Sequence of chain 1.A:
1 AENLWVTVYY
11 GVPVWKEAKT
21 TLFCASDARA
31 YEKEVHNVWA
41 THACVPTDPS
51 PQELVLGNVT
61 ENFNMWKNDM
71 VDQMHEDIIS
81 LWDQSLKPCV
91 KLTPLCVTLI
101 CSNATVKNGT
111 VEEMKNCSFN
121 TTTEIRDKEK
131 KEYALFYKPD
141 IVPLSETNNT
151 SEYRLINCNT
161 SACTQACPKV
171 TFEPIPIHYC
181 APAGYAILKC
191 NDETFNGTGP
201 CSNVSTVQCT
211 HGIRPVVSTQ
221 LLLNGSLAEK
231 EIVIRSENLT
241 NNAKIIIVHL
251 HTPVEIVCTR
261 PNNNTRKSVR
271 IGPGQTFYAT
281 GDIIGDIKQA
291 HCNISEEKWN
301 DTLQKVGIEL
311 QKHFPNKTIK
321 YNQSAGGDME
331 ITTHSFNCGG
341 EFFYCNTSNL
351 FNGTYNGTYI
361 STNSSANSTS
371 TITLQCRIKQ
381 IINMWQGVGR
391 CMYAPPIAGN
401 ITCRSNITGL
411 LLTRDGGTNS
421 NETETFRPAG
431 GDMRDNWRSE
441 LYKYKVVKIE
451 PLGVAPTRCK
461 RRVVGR

Binding-site contacts:
Ligand atom C5 contacts residue ASN103 of chain 1.A at 3.7 Å.
Ligand atom O7 contacts residue ASN103 of chain 1.A at 3.7 Å.
Ligand atom O6 contacts residue ASN103 of chain 1.A at 4.4 Å.
Ligand atom C2 contacts residue ASN103 of chain 1.A at 2.5 Å.
Ligand atom C1 contacts residue ASN103 of chain 1.A at 1.4 Å.
Ligand atom C7 contacts residue ASN103 of chain 1.A at 3.5 Å.
Ligand atom O5 contacts residue ASN103 of chain 1.A at 2.3 Å (h-bond).
Ligand atom C4 contacts residue ASN103 of chain 1.A at 4.2 Å.
Ligand atom C3 contacts residue ASN103 of chain 1.A at 3.8 Å.
Ligand atom N2 contacts residue ASN103 of chain 1.A at 3.0 Å (h-bond).
Ligand atom O6 contacts residue LYS138 of chain 1.A at 3.9 Å.

The protein below binds the small molecule below.
Small molecule (SMILES): CC(=O)N[C@H]1[C@H](O[C@H]2[C@H](O)[C@@H](NC(C)=O)CO[C@@H]2CO)O[C@H](CO)[C@@H](O)[C@@H]1O